Sequence of chain 1.D:
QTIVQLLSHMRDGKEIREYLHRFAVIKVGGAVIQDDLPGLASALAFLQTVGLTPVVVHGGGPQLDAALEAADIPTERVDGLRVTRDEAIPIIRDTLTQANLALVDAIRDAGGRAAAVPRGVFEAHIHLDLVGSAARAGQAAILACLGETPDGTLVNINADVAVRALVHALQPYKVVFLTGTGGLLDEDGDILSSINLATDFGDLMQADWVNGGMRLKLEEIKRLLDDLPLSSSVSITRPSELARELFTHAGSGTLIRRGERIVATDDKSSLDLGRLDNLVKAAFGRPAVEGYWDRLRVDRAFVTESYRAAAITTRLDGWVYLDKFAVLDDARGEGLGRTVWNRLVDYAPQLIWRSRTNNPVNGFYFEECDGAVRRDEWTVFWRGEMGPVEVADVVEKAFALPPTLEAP

This protein binds this small molecule.
Small molecule (SMILES): N[C@@H](CCC(=O)O)C(=O)O

Binding-site contacts:
Ligand atom OE2 contacts residue LEU457 of chain 1.D at 3.5 Å.
Ligand atom N contacts residue ARG406 of chain 1.D at 3.0 Å (salt-bridge).
Ligand atom C contacts residue LEU374 of chain 1.D at 4.3 Å (hydrophobic).
Ligand atom CD contacts residue THR456 of chain 1.D at 4.1 Å.
Ligand atom OE1 contacts residue ARG406 of chain 1.D at 3.4 Å (salt-bridge).
Ligand atom OE1 contacts residue LYS376 of chain 1.D at 3.9 Å.
Ligand atom O contacts residue LEU374 of chain 1.D at 3.4 Å (h-bond).
Ligand atom OE2 contacts residue ARG406 of chain 1.D at 4.0 Å.
Ligand atom C contacts residue PHE377 of chain 1.D at 3.6 Å (hydrophobic).
Ligand atom CB contacts residue LYS376 of chain 1.D at 4.2 Å.
Ligand atom O contacts residue LYS376 of chain 1.D at 4.4 Å.
Ligand atom N contacts residue SER407 of chain 1.D at 3.9 Å.
Ligand atom OE1 contacts residue ASP375 of chain 1.D at 4.0 Å.
Ligand atom CD contacts residue LYS376 of chain 1.D at 4.4 Å.
Ligand atom CA contacts residue ARG406 of chain 1.D at 4.0 Å.
Ligand atom OXT contacts residue PHE377 of chain 1.D at 2.4 Å (h-bond).
Ligand atom OE2 contacts residue THR456 of chain 1.D at 3.9 Å.
Ligand atom CA contacts residue PHE336 of chain 1.D at 3.5 Å (hydrophobic).
Ligand atom CD contacts residue LEU457 of chain 1.D at 3.9 Å (hydrophobic).
Ligand atom CG contacts residue TRP430 of chain 1.D at 4.1 Å (hydrophobic).
Ligand atom CD contacts residue ARG406 of chain 1.D at 4.0 Å.
Ligand atom CB contacts residue LEU457 of chain 1.D at 4.1 Å (hydrophobic).
Ligand atom OXT contacts residue LYS376 of chain 1.D at 2.9 Å.
Ligand atom CG contacts residue LEU457 of chain 1.D at 3.7 Å (hydrophobic).
Ligand atom O contacts residue ASP375 of chain 1.D at 4.0 Å.
Ligand atom C contacts residue LYS376 of chain 1.D at 3.9 Å.
Ligand atom C contacts residue PHE336 of chain 1.D at 4.2 Å (hydrophobic).
Ligand atom CG contacts residue PHE336 of chain 1.D at 4.3 Å (hydrophobic).
Ligand atom O contacts residue ARG406 of chain 1.D at 3.4 Å (salt-bridge).
Ligand atom C contacts residue ASP375 of chain 1.D at 3.9 Å.
Ligand atom OE1 contacts residue THR456 of chain 1.D at 3.7 Å.
Ligand atom N contacts residue PHE336 of chain 1.D at 4.0 Å.
Ligand atom C contacts residue ARG406 of chain 1.D at 4.0 Å.
Ligand atom OE2 contacts residue TRP430 of chain 1.D at 3.4 Å.
Ligand atom CB contacts residue ASP375 of chain 1.D at 4.1 Å.
Ligand atom OXT contacts residue ASP375 of chain 1.D at 3.7 Å.
Ligand atom CD contacts residue TRP430 of chain 1.D at 3.8 Å (hydrophobic).
Ligand atom O contacts residue PHE377 of chain 1.D at 4.2 Å.
Ligand atom CB contacts residue PHE336 of chain 1.D at 3.7 Å (hydrophobic).
Ligand atom OXT contacts residue PHE336 of chain 1.D at 4.0 Å.